Binding-site contacts:
Ligand atom N contacts residue ASN160 of chain 1.D at 2.9 Å (h-bond).
Ligand atom O contacts residue LEU41 of chain 1.D at 3.3 Å.
Ligand atom CG contacts residue ASP166 of chain 1.D at 3.5 Å.
Ligand atom NH2 contacts residue HIS278 of chain 1.D at 3.9 Å.
Ligand atom N contacts residue GLY400 of chain 1.D at 2.7 Å (h-bond).
Ligand atom CD contacts residue ASP166 of chain 1.D at 3.6 Å.
Ligand atom CD contacts residue ALA406 of chain 1.D at 3.9 Å (hydrophobic).
Ligand atom NH1 contacts residue ALA406 of chain 1.D at 3.6 Å.
Ligand atom NH2 contacts residue ASP166 of chain 1.D at 2.6 Å (salt-bridge).
Ligand atom OXT contacts residue LEU41 of chain 1.D at 3.1 Å.
Ligand atom CZ contacts residue ASP280 of chain 1.D at 3.4 Å.
Ligand atom C contacts residue ASN160 of chain 1.D at 3.8 Å.
Ligand atom N contacts residue LEU41 of chain 1.D at 2.7 Å (h-bond).
Ligand atom CZ contacts residue ASP166 of chain 1.D at 3.4 Å.
Ligand atom NH2 contacts residue GLY226 of chain 1.D at 3.4 Å.
Ligand atom O contacts residue ARG185 of chain 1.D at 3.2 Å (salt-bridge).
Ligand atom NE contacts residue ASP166 of chain 1.D at 2.7 Å (salt-bridge).
Ligand atom NE contacts residue ALA406 of chain 1.D at 3.6 Å.
Ligand atom CZ contacts residue HIS278 of chain 1.D at 3.6 Å.
Ligand atom CA contacts residue GLY400 of chain 1.D at 3.6 Å.
Ligand atom CB contacts residue PHE163 of chain 1.D at 3.9 Å (hydrophobic).
Ligand atom NH1 contacts residue THR281 of chain 1.D at 3.4 Å.
Ligand atom O contacts residue ARG243 of chain 1.D at 3.2 Å (salt-bridge).
Ligand atom CG contacts residue PHE163 of chain 1.D at 3.7 Å (hydrophobic).
Ligand atom CG contacts residue ARG401 of chain 1.D at 3.9 Å.
Ligand atom CA contacts residue ASN160 of chain 1.D at 3.1 Å.
Ligand atom CD contacts residue HIS278 of chain 1.D at 3.8 Å.
Ligand atom CD contacts residue ARG401 of chain 1.D at 3.5 Å.
Ligand atom OXT contacts residue ARG243 of chain 1.D at 3.6 Å.
Ligand atom CB contacts residue GLY400 of chain 1.D at 3.4 Å.
Ligand atom CZ contacts residue ALA406 of chain 1.D at 3.5 Å (hydrophobic).
Ligand atom CA contacts residue PHE163 of chain 1.D at 3.8 Å (hydrophobic).
Ligand atom NH1 contacts residue ASP280 of chain 1.D at 2.8 Å (salt-bridge).
Ligand atom C contacts residue LEU41 of chain 1.D at 3.3 Å (hydrophobic).
Ligand atom NH2 contacts residue ASP280 of chain 1.D at 2.7 Å (salt-bridge).
Ligand atom NH1 contacts residue ASN360 of chain 1.D at 3.6 Å (h-bond).
Ligand atom CB contacts residue ARG401 of chain 1.D at 3.2 Å.
Ligand atom N contacts residue PHE163 of chain 1.D at 3.8 Å.
Ligand atom NH1 contacts residue HIS278 of chain 1.D at 3.8 Å.
Ligand atom NE contacts residue HIS278 of chain 1.D at 3.4 Å.

A small-molecule ligand and the protein it binds are described below.
Small molecule (SMILES): NC(=[NH2+])NCCC[C@H](N)C(=O)O

Sequence of chain 1.D:
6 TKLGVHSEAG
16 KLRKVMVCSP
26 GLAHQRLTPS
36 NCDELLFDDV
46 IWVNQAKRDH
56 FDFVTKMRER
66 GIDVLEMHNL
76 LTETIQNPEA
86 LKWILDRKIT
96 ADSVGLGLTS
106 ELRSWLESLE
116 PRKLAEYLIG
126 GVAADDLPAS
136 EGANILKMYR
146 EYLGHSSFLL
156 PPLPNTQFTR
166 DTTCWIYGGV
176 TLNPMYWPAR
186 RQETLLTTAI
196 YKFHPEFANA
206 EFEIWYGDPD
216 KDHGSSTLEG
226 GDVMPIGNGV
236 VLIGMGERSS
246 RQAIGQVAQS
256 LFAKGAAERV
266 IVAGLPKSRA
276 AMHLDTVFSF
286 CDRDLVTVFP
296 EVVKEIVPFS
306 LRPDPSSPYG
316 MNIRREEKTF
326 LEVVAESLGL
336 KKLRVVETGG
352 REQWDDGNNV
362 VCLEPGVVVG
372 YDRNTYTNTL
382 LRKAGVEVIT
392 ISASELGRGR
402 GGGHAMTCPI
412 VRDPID